Binding-site contacts:
Ligand atom C5 contacts residue ASN259 of chain 34.F at 3.7 Å.
Ligand atom O5 contacts residue THR116 of chain 34.E at 4.0 Å.
Ligand atom C4 contacts residue ASN259 of chain 34.F at 4.2 Å.
Ligand atom C3 contacts residue ASN259 of chain 34.F at 3.8 Å.
Ligand atom C2 contacts residue ASN259 of chain 34.F at 2.4 Å.
Ligand atom O6 contacts residue LYS115 of chain 34.E at 4.4 Å.
Ligand atom O6 contacts residue THR116 of chain 34.E at 3.5 Å.
Ligand atom O7 contacts residue ASN259 of chain 34.F at 2.9 Å (h-bond).
Ligand atom C8 contacts residue ASN259 of chain 34.F at 4.4 Å.
Ligand atom O7 contacts residue LYS181 of chain 34.E at 3.9 Å.
Ligand atom N2 contacts residue ASN259 of chain 34.F at 2.9 Å (h-bond).
Ligand atom C8 contacts residue LYS181 of chain 34.E at 4.1 Å.
Ligand atom O5 contacts residue ASN259 of chain 34.F at 2.4 Å (h-bond).
Ligand atom C7 contacts residue ASN259 of chain 34.F at 3.1 Å.
Ligand atom C1 contacts residue ASN259 of chain 34.F at 1.4 Å.

Sequence of chain 34.E:
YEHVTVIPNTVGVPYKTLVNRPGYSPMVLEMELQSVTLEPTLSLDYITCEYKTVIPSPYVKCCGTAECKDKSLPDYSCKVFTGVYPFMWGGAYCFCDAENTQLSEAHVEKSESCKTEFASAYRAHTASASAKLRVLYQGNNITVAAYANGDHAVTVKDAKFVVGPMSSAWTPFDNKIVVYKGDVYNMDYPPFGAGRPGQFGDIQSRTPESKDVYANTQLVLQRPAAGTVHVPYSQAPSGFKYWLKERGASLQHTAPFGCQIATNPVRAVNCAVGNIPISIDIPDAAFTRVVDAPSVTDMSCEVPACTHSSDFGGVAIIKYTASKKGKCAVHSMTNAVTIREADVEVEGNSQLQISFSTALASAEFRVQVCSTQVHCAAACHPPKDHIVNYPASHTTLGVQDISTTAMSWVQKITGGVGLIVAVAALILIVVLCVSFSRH

Sequence of chain 34.F:
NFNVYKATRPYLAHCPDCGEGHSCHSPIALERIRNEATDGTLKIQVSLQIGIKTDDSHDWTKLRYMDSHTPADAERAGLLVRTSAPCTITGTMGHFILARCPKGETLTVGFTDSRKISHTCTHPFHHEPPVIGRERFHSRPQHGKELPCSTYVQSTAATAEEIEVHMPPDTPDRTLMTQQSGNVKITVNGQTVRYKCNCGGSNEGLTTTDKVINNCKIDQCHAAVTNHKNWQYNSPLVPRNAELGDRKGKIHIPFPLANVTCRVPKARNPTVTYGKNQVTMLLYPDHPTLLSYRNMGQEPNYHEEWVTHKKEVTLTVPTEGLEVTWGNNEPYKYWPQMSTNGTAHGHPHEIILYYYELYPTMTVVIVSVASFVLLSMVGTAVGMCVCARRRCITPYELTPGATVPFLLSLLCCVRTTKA

This protein binds this small molecule.
Small molecule (SMILES): CC(=O)N[C@@H]1[C@@H](O)[C@H](O)[C@@H](CO)O[C@H]1O